Binding-site contacts:
Ligand atom C2 contacts residue ASN85 of chain 1.A at 2.5 Å.
Ligand atom C8 contacts residue GLN83 of chain 1.A at 4.0 Å.
Ligand atom O5 contacts residue ASN85 of chain 1.A at 2.4 Å (h-bond).
Ligand atom C2 contacts residue GLN63 of chain 1.A at 4.1 Å.
Ligand atom C4 contacts residue ASN85 of chain 1.A at 4.2 Å.
Ligand atom N2 contacts residue GLN83 of chain 1.A at 4.2 Å.
Ligand atom N2 contacts residue GLN63 of chain 1.A at 3.6 Å (h-bond).
Ligand atom C3 contacts residue ASN85 of chain 1.A at 3.8 Å.
Ligand atom O7 contacts residue ASN85 of chain 1.A at 4.5 Å.
Ligand atom C1 contacts residue GLN63 of chain 1.A at 3.8 Å.
Ligand atom C7 contacts residue ASN85 of chain 1.A at 3.9 Å.
Ligand atom C1 contacts residue ASN85 of chain 1.A at 1.4 Å.
Ligand atom N2 contacts residue ASN85 of chain 1.A at 2.9 Å (h-bond).
Ligand atom C5 contacts residue ASN85 of chain 1.A at 3.6 Å.
Ligand atom O7 contacts residue HIS177 of chain 1.A at 3.6 Å (h-bond).

This small molecule binds to this protein.
Small molecule (SMILES): CC(=O)N[C@H]1[C@H](O[C@H]2[C@H](O)[C@@H](NC(C)=O)CO[C@@H]2CO)O[C@H](CO)[C@@H](O)[C@@H]1O

Sequence of chain 1.A:
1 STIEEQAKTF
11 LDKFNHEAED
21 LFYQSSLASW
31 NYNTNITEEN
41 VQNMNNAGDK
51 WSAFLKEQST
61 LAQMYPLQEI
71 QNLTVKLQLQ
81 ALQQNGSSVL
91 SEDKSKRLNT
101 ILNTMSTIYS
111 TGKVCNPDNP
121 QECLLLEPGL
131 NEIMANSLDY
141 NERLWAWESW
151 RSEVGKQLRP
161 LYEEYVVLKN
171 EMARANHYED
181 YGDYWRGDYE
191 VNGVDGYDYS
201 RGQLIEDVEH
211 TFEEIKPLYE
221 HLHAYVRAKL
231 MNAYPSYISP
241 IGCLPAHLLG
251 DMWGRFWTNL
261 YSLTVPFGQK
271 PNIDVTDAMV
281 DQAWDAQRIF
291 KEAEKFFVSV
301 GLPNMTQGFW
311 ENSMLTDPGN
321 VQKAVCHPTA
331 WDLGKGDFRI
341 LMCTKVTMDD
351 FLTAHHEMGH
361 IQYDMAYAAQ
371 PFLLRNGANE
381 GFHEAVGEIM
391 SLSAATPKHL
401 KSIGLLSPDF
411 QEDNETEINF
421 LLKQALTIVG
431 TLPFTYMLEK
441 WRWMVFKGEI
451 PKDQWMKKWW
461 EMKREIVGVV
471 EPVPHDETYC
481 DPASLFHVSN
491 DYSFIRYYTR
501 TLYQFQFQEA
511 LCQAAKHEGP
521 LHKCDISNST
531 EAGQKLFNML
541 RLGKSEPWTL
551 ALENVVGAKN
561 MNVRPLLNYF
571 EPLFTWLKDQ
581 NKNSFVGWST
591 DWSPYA